Sequence of chain 1.A:
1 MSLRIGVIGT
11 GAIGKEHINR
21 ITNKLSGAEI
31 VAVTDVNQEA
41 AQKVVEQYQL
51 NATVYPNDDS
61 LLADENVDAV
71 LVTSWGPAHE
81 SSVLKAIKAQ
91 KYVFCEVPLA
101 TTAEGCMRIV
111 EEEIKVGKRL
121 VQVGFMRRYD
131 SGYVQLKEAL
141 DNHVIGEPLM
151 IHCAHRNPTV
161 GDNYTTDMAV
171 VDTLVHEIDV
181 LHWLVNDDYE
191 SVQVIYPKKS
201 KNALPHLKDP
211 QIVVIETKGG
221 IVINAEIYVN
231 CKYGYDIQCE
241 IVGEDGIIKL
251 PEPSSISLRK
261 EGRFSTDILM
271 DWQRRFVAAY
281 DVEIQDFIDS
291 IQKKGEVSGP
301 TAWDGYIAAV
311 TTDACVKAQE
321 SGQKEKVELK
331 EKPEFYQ

Binding-site contacts:
Ligand atom C1 contacts residue ASP172 of chain 1.A at 4.1 Å.
Ligand atom O2 contacts residue THR173 of chain 1.A at 2.8 Å (h-bond).
Ligand atom C2 contacts residue THR173 of chain 1.A at 4.2 Å.
Ligand atom C3 contacts residue TRP272 of chain 1.A at 4.4 Å (hydrophobic).
Ligand atom O1 contacts residue HIS176 of chain 1.A at 3.2 Å (h-bond).
Ligand atom O2 contacts residue ASP172 of chain 1.A at 3.9 Å.
Ligand atom C6 contacts residue ASP172 of chain 1.A at 4.0 Å.
Ligand atom O4 contacts residue TRP272 of chain 1.A at 4.5 Å.
Ligand atom O3 contacts residue ASN157 of chain 1.A at 3.9 Å.
Ligand atom O1 contacts residue ASP172 of chain 1.A at 3.4 Å (salt-bridge).
Ligand atom O6 contacts residue ASP172 of chain 1.A at 4.2 Å.
Ligand atom O2 contacts residue HIS155 of chain 1.A at 3.8 Å.
Ligand atom C2 contacts residue HIS155 of chain 1.A at 4.2 Å.
Ligand atom O3 contacts residue THR173 of chain 1.A at 4.2 Å.

A small-molecule ligand and the protein it binds are described below.
Small molecule (SMILES): OC1C(O)C(O)C(O)C(O)C1O